Binding-site contacts:
Ligand atom C8 contacts residue MET118 of chain 42.E at 4.1 Å (hydrophobic).
Ligand atom C8 contacts residue ASN67 of chain 42.E at 3.6 Å.
Ligand atom O7 contacts residue MET118 of chain 42.E at 3.5 Å.
Ligand atom N2 contacts residue ASN67 of chain 42.E at 3.3 Å (h-bond).
Ligand atom O7 contacts residue ARG89 of chain 42.E at 4.2 Å.
Ligand atom C1 contacts residue ASN67 of chain 42.E at 1.4 Å.
Ligand atom C7 contacts residue MET118 of chain 42.E at 3.8 Å (hydrophobic).
Ligand atom C3 contacts residue ASN67 of chain 42.E at 3.6 Å.
Ligand atom O3 contacts residue ASN67 of chain 42.E at 3.8 Å.
Ligand atom C5 contacts residue ASN67 of chain 42.E at 3.7 Å.
Ligand atom C2 contacts residue ASN67 of chain 42.E at 2.4 Å.
Ligand atom O7 contacts residue ASN67 of chain 42.E at 4.5 Å.
Ligand atom C4 contacts residue ASN67 of chain 42.E at 4.2 Å.
Ligand atom C8 contacts residue PHE90 of chain 42.E at 4.4 Å (hydrophobic).
Ligand atom O5 contacts residue ASN67 of chain 42.E at 2.4 Å (h-bond).
Ligand atom C7 contacts residue ASN67 of chain 42.E at 3.8 Å.

This protein binds this small molecule.
Small molecule (SMILES): CC(=O)N[C@@H]1[C@@H](O)[C@H](O)[C@@H](CO)O[C@H]1O

Sequence of chain 42.E:
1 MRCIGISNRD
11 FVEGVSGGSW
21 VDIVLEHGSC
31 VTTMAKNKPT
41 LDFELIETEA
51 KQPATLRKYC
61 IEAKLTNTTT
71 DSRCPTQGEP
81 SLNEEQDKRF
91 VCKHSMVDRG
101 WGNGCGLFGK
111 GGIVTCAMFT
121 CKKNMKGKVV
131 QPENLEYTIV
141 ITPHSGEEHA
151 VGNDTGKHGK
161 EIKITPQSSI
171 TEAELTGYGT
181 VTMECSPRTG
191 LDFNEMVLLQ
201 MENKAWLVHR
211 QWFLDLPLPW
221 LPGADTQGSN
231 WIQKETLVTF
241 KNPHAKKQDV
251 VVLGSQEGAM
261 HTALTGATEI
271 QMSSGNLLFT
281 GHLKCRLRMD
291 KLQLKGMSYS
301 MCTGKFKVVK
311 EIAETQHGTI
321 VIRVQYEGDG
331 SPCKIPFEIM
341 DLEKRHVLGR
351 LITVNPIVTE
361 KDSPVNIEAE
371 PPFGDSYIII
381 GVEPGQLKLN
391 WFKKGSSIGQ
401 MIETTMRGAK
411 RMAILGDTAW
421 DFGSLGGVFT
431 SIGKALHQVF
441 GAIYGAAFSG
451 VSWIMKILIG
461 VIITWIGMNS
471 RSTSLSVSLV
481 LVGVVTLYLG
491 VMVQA